Sequence of chain 1.DA:
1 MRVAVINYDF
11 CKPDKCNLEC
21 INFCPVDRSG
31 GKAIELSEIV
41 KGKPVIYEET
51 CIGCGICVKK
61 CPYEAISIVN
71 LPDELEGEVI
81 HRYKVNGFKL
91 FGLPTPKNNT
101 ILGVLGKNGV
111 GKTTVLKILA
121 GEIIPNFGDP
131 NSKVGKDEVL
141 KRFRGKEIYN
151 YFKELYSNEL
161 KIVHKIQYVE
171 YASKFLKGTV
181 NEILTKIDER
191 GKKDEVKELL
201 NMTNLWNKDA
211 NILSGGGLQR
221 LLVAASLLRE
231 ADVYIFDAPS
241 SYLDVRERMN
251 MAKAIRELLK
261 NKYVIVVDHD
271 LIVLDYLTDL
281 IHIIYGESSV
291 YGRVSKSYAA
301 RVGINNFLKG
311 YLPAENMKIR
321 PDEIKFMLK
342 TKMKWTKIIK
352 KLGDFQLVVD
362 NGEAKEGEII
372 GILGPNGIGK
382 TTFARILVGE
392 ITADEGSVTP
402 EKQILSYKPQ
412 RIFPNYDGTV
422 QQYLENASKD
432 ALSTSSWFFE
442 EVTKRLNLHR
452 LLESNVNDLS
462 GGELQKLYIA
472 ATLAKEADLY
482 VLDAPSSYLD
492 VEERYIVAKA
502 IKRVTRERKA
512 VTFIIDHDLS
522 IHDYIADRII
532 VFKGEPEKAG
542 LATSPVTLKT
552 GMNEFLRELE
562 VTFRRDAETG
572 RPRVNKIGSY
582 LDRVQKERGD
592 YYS

Binding-site contacts:
Ligand atom O1G contacts residue MG1 of chain 1.MB at 3.5 Å.
Ligand atom PA contacts residue THR114 of chain 1.DA at 3.5 Å.
Ligand atom PG contacts residue MG1 of chain 1.MB at 3.1 Å.
Ligand atom C2 contacts residue TYR83 of chain 1.DA at 3.5 Å (hydrophobic).
Ligand atom C4 contacts residue TYR83 of chain 1.DA at 3.5 Å (hydrophobic).
Ligand atom O1B contacts residue VAL110 of chain 1.DA at 3.6 Å.
Ligand atom C6 contacts residue ASP459 of chain 1.DA at 3.4 Å.
Ligand atom C3' contacts residue GLU464 of chain 1.DA at 3.3 Å.
Ligand atom O4' contacts residue PHE88 of chain 1.DA at 3.6 Å.
Ligand atom O3G contacts residue GLY462 of chain 1.DA at 3.2 Å (h-bond).
Ligand atom O1A contacts residue GLY111 of chain 1.DA at 3.5 Å.
Ligand atom O1B contacts residue GLY111 of chain 1.DA at 3.1 Å (h-bond).
Ligand atom O1A contacts residue THR114 of chain 1.DA at 2.6 Å (h-bond).
Ligand atom C6 contacts residue TYR83 of chain 1.DA at 3.5 Å (hydrophobic).
Ligand atom O3G contacts residue GLN167 of chain 1.DA at 2.5 Å (h-bond).
Ligand atom C5 contacts residue TYR83 of chain 1.DA at 3.6 Å (hydrophobic).
Ligand atom O2G contacts residue GLY462 of chain 1.DA at 3.5 Å (h-bond).
Ligand atom N3B contacts residue GLY109 of chain 1.DA at 3.1 Å (h-bond).
Ligand atom O2B contacts residue THR113 of chain 1.DA at 2.3 Å (h-bond).
Ligand atom O2G contacts residue SER461 of chain 1.DA at 3.1 Å (h-bond).
Ligand atom O1A contacts residue LYS112 of chain 1.DA at 3.6 Å.
Ligand atom PB contacts residue MG1 of chain 1.MB at 3.3 Å.
Ligand atom C5' contacts residue GLY109 of chain 1.DA at 3.6 Å.
Ligand atom PG contacts residue ASN108 of chain 1.DA at 3.1 Å.
Ligand atom N3B contacts residue MG1 of chain 1.MB at 3.6 Å.
Ligand atom O1B contacts residue LYS112 of chain 1.DA at 2.7 Å (salt-bridge).
Ligand atom O2G contacts residue GLY463 of chain 1.DA at 2.9 Å (h-bond).
Ligand atom O1A contacts residue THR113 of chain 1.DA at 3.4 Å (h-bond).
Ligand atom O2G contacts residue ASN108 of chain 1.DA at 2.4 Å (h-bond).
Ligand atom O3A contacts residue SER461 of chain 1.DA at 3.6 Å.
Ligand atom O1G contacts residue HIS269 of chain 1.DA at 3.2 Å (h-bond).
Ligand atom N7 contacts residue TYR83 of chain 1.DA at 3.6 Å.
Ligand atom O3G contacts residue MG1 of chain 1.MB at 2.0 Å.
Ligand atom O5' contacts residue THR114 of chain 1.DA at 3.4 Å (h-bond).
Ligand atom N1 contacts residue ASP459 of chain 1.DA at 3.5 Å.
Ligand atom N3B contacts residue SER461 of chain 1.DA at 3.5 Å.
Ligand atom O1G contacts residue LYS112 of chain 1.DA at 3.6 Å.
Ligand atom O2B contacts residue MG1 of chain 1.MB at 2.0 Å.
Ligand atom O3' contacts residue GLU464 of chain 1.DA at 2.8 Å (salt-bridge).
Ligand atom O1G contacts residue ASN108 of chain 1.DA at 2.8 Å (h-bond).

This protein binds this small molecule.
Small molecule (SMILES): Nc1ncnc2c1ncn2[C@@H]1O[C@H](CO[P](=O)(O)O[P](=O)(O)NP(=O)(O)O)[C@@H](O)[C@H]1O